This protein binds this small molecule.
Small molecule (SMILES): NCCCCCCCCCCCC(=O)O

Sequence of chain 12.A:
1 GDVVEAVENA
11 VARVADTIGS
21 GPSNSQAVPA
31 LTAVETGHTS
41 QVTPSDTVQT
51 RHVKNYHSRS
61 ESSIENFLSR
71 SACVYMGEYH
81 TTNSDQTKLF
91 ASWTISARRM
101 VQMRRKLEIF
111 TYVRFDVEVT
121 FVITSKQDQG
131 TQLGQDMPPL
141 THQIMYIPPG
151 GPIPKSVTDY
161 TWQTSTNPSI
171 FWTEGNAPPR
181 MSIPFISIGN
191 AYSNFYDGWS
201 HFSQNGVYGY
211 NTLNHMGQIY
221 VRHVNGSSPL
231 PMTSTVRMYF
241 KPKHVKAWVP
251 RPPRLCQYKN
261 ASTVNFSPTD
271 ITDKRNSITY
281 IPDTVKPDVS

Binding-site contacts:
Ligand atom N contacts residue MET181 of chain 12.A at 3.9 Å.
Ligand atom C7 contacts residue VAL117 of chain 12.A at 4.3 Å (hydrophobic).
Ligand atom C1 contacts residue ILE183 of chain 12.A at 4.2 Å (hydrophobic).
Ligand atom C6 contacts residue ILE95 of chain 12.A at 4.1 Å (hydrophobic).
Ligand atom O contacts residue ASN194 of chain 12.A at 3.0 Å (h-bond).
Ligand atom OXT contacts residue MET216 of chain 12.A at 4.2 Å.
Ligand atom N contacts residue TYR146 of chain 12.A at 4.1 Å.
Ligand atom C contacts residue TYR210 of chain 12.A at 4.1 Å (hydrophobic).
Ligand atom C8 contacts residue TYR192 of chain 12.A at 3.6 Å (hydrophobic).
Ligand atom C1 contacts residue VAL119 of chain 12.A at 4.2 Å (hydrophobic).
Ligand atom C4 contacts residue ILE183 of chain 12.A at 4.2 Å (hydrophobic).
Ligand atom OXT contacts residue ASN194 of chain 12.A at 4.3 Å.
Ligand atom C2 contacts residue TYR146 of chain 12.A at 3.9 Å (hydrophobic).
Ligand atom C8 contacts residue MET216 of chain 12.A at 3.9 Å (hydrophobic).
Ligand atom C contacts residue ASN194 of chain 12.A at 4.0 Å.
Ligand atom O contacts residue LEU107 of chain 12.A at 4.4 Å.
Ligand atom C9 contacts residue PHE240 of chain 12.A at 4.1 Å (hydrophobic).
Ligand atom C5 contacts residue ILE183 of chain 12.A at 4.4 Å (hydrophobic).
Ligand atom O contacts residue TYR192 of chain 12.A at 3.9 Å.
Ligand atom C7 contacts residue ILE95 of chain 12.A at 4.3 Å (hydrophobic).
Ligand atom OXT contacts residue TYR210 of chain 12.A at 3.0 Å (h-bond).
Ligand atom C7 contacts residue TYR192 of chain 12.A at 4.4 Å (hydrophobic).
Ligand atom C10 contacts residue TYR192 of chain 12.A at 4.3 Å (hydrophobic).
Ligand atom C7 contacts residue PHE240 of chain 12.A at 3.9 Å (hydrophobic).
Ligand atom C5 contacts residue PHE240 of chain 12.A at 4.1 Å (hydrophobic).
Ligand atom C3 contacts residue ILE95 of chain 12.A at 4.2 Å (hydrophobic).
Ligand atom C1 contacts residue ILE219 of chain 12.A at 4.1 Å (hydrophobic).
Ligand atom C5 contacts residue ILE95 of chain 12.A at 3.8 Å (hydrophobic).
Ligand atom N contacts residue ILE219 of chain 12.A at 4.0 Å.
Ligand atom C3 contacts residue ILE183 of chain 12.A at 3.7 Å (hydrophobic).
Ligand atom C4 contacts residue ILE95 of chain 12.A at 4.0 Å (hydrophobic).
Ligand atom C9 contacts residue TYR192 of chain 12.A at 4.1 Å (hydrophobic).
Ligand atom C2 contacts residue ILE95 of chain 12.A at 3.8 Å (hydrophobic).
Ligand atom C10 contacts residue MET216 of chain 12.A at 3.6 Å (hydrophobic).
Ligand atom C contacts residue TYR192 of chain 12.A at 4.2 Å (hydrophobic).
Ligand atom C2 contacts residue ILE183 of chain 12.A at 4.2 Å (hydrophobic).
Ligand atom CA2 contacts residue PHE115 of chain 12.A at 4.3 Å (hydrophobic).
Ligand atom C9 contacts residue PHE115 of chain 12.A at 4.1 Å (hydrophobic).
Ligand atom O contacts residue VAL113 of chain 12.A at 4.0 Å.
Ligand atom C6 contacts residue TYR192 of chain 12.A at 4.4 Å (hydrophobic).